Sequence of chain 1.A:
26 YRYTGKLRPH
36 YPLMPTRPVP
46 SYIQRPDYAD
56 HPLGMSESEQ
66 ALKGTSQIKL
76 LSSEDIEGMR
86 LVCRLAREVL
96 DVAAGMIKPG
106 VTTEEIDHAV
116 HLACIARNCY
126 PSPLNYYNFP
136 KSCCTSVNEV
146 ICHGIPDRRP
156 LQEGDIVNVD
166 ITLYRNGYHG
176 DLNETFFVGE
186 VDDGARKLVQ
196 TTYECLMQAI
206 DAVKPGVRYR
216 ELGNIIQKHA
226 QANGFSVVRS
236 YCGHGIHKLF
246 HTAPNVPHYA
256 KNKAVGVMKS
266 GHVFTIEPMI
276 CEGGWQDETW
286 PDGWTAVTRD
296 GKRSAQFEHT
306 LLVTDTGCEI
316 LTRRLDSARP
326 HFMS

Binding-site contacts:
Ligand atom N contacts residue ASP176 of chain 1.A at 3.7 Å.
Ligand atom C8 contacts residue GOL1 of chain 1.H at 3.5 Å.
Ligand atom C4 contacts residue TYR131 of chain 1.A at 3.4 Å (hydrophobic).
Ligand atom C14 contacts residue HIS246 of chain 1.A at 3.2 Å.
Ligand atom C contacts residue ASP165 of chain 1.A at 3.4 Å.
Ligand atom O contacts residue ASP176 of chain 1.A at 3.2 Å (salt-bridge).
Ligand atom C3 contacts residue GOL1 of chain 1.H at 3.6 Å.
Ligand atom O contacts residue THR167 of chain 1.A at 3.4 Å (h-bond).
Ligand atom C6 contacts residue GOL1 of chain 1.H at 3.7 Å.
Ligand atom C7 contacts residue GOL1 of chain 1.H at 3.5 Å.
Ligand atom N contacts residue CO1 of chain 1.C at 2.7 Å.
Ligand atom C7 contacts residue HIS148 of chain 1.A at 3.2 Å.
Ligand atom N contacts residue GLU272 of chain 1.A at 3.6 Å.
Ligand atom C11 contacts residue TYR131 of chain 1.A at 3.8 Å (hydrophobic).
Ligand atom C9 contacts residue GOL1 of chain 1.H at 3.7 Å.
Ligand atom O1 contacts residue GLU303 of chain 1.A at 2.9 Å (salt-bridge).
Ligand atom O1 contacts residue GLU272 of chain 1.A at 3.0 Å (salt-bridge).
Ligand atom C13 contacts residue HIS246 of chain 1.A at 3.2 Å.
Ligand atom O1 contacts residue ASP165 of chain 1.A at 3.1 Å (salt-bridge).
Ligand atom C4 contacts residue GOL1 of chain 1.H at 3.5 Å.
Ligand atom N2 contacts residue HIS246 of chain 1.A at 3.6 Å.
Ligand atom C6 contacts residue HIS148 of chain 1.A at 3.3 Å.
Ligand atom N1 contacts residue TYR131 of chain 1.A at 3.5 Å.
Ligand atom N contacts residue ASP165 of chain 1.A at 3.3 Å (salt-bridge).
Ligand atom O1 contacts residue HIS239 of chain 1.A at 3.8 Å.
Ligand atom O1 contacts residue CO1 of chain 1.C at 1.9 Å.
Ligand atom N2 contacts residue HIS148 of chain 1.A at 3.5 Å (h-bond).
Ligand atom C13 contacts residue HIS148 of chain 1.A at 3.3 Å.
Ligand atom O1 contacts residue CO1 of chain 1.B at 2.0 Å.
Ligand atom N2 contacts residue GOL1 of chain 1.H at 2.4 Å.
Ligand atom O contacts residue CO1 of chain 1.C at 2.2 Å.
Ligand atom C14 contacts residue HIS148 of chain 1.A at 3.4 Å.
Ligand atom C1 contacts residue PHE245 of chain 1.A at 3.7 Å (hydrophobic).
Ligand atom C contacts residue CO1 of chain 1.C at 3.0 Å.
Ligand atom C13 contacts residue GOL1 of chain 1.H at 2.9 Å.
Ligand atom N contacts residue CO1 of chain 1.B at 2.9 Å.
Ligand atom O1 contacts residue ASP176 of chain 1.A at 3.0 Å (salt-bridge).
Ligand atom C10 contacts residue GOL1 of chain 1.H at 3.6 Å.
Ligand atom C5 contacts residue GOL1 of chain 1.H at 3.4 Å.
Ligand atom O contacts residue ASP165 of chain 1.A at 2.9 Å (salt-bridge).

A small-molecule ligand and the protein it binds are described below.
Small molecule (SMILES): O=C(NO)c1ccnc2c1ccn2Cc1ccccc1